Binding-site contacts:
Ligand atom C16 contacts residue LEU154 of chain 1.B at 3.7 Å (hydrophobic).
Ligand atom C02 contacts residue ALA576 of chain 1.B at 4.0 Å (hydrophobic).
Ligand atom N11 contacts residue VAL641 of chain 1.B at 4.1 Å.
Ligand atom C18 contacts residue TYR185 of chain 1.B at 3.4 Å (hydrophobic).
Ligand atom C10 contacts residue VAL91 of chain 1.B at 3.7 Å (hydrophobic).
Ligand atom C16 contacts residue VAL177 of chain 1.B at 3.6 Å (hydrophobic).
Ligand atom C15 contacts residue LEU154 of chain 1.B at 3.7 Å (hydrophobic).
Ligand atom C17 contacts residue VAL177 of chain 1.B at 4.0 Å (hydrophobic).
Ligand atom O13 contacts residue VAL91 of chain 1.B at 3.9 Å.
Ligand atom C02 contacts residue ILE640 of chain 1.B at 3.7 Å (hydrophobic).
Ligand atom O13 contacts residue ASN536 of chain 1.B at 4.1 Å.
Ligand atom O13 contacts residue VAL641 of chain 1.B at 3.2 Å.
Ligand atom C20 contacts residue ILE640 of chain 1.B at 3.7 Å (hydrophobic).
Ligand atom C04 contacts residue VAL91 of chain 1.B at 3.9 Å (hydrophobic).
Ligand atom C20 contacts residue VAL641 of chain 1.B at 3.9 Å (hydrophobic).
Ligand atom C12 contacts residue VAL641 of chain 1.B at 3.4 Å (hydrophobic).
Ligand atom O22 contacts residue ILE640 of chain 1.B at 3.4 Å.
Ligand atom N11 contacts residue VAL91 of chain 1.B at 3.9 Å.
Ligand atom C17 contacts residue LEU154 of chain 1.B at 3.8 Å (hydrophobic).
Ligand atom C16 contacts residue CYS181 of chain 1.B at 3.5 Å (hydrophobic).
Ligand atom C12 contacts residue VAL91 of chain 1.B at 4.0 Å (hydrophobic).
Ligand atom C01 contacts residue ALA576 of chain 1.B at 3.9 Å (hydrophobic).
Ligand atom C04 contacts residue ILE640 of chain 1.B at 3.9 Å (hydrophobic).
Ligand atom C14 contacts residue VAL641 of chain 1.B at 3.9 Å (hydrophobic).
Ligand atom C19 contacts residue VAL641 of chain 1.B at 4.1 Å (hydrophobic).
Ligand atom O21 contacts residue TYR185 of chain 1.B at 3.4 Å (h-bond).
Ligand atom C09 contacts residue VAL91 of chain 1.B at 3.9 Å (hydrophobic).
Ligand atom C03 contacts residue ILE640 of chain 1.B at 3.6 Å (hydrophobic).
Ligand atom O22 contacts residue ASN152 of chain 1.B at 3.0 Å (h-bond).
Ligand atom C05 contacts residue VAL91 of chain 1.B at 3.8 Å (hydrophobic).
Ligand atom C19 contacts residue TYR185 of chain 1.B at 3.7 Å (hydrophobic).
Ligand atom O21 contacts residue ILE640 of chain 1.B at 3.0 Å (h-bond).
Ligand atom C02 contacts residue VAL155 of chain 1.B at 3.5 Å (hydrophobic).
Ligand atom C03 contacts residue VAL155 of chain 1.B at 3.6 Å (hydrophobic).
Ligand atom C17 contacts residue TYR185 of chain 1.B at 4.1 Å (hydrophobic).
Ligand atom C20 contacts residue TYR185 of chain 1.B at 3.9 Å (hydrophobic).
Ligand atom O21 contacts residue VAL641 of chain 1.B at 2.8 Å (h-bond).
Ligand atom C18 contacts residue LEU154 of chain 1.B at 4.1 Å (hydrophobic).
Ligand atom C05 contacts residue ILE640 of chain 1.B at 3.9 Å (hydrophobic).
Ligand atom O21 contacts residue GLY639 of chain 1.B at 3.9 Å.

A small-molecule ligand and the protein it binds are described below.
Small molecule (SMILES): O=C(O)c1ccccc1C(=O)Nc1cccc2ccccc12

Sequence of chain 1.B:
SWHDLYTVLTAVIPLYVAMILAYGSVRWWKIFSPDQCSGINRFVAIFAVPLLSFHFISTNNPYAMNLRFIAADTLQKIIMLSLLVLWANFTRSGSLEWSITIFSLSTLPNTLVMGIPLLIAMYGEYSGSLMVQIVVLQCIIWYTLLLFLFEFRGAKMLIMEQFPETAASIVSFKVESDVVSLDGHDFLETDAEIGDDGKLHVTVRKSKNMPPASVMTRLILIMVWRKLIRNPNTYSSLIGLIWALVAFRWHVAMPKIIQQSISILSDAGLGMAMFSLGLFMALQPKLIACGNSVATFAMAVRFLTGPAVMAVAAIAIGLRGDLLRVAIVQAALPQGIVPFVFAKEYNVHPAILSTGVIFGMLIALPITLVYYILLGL